Sequence of chain 1.B:
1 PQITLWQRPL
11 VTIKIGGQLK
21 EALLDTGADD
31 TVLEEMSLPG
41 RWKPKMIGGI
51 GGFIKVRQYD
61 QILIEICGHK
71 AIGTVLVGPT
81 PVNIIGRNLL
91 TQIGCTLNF

Sequence of chain 1.A:
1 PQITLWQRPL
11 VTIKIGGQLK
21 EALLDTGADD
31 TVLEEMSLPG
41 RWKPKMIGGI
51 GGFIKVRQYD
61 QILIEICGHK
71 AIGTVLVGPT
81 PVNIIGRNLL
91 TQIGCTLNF

A protein and the small-molecule ligand that binds it are described below.
Small molecule (SMILES): Cc1c(O)cccc1C(=O)N[C@@H](CSc1ccccc1)[C@H](O)CN1C[C@H]2CCCC[C@H]2C[C@H]1C(=O)NC(C)(C)C

Binding-site contacts:
Ligand atom O21 contacts residue ALA28 of chain 1.A at 3.6 Å.
Ligand atom C5 contacts residue ILE84 of chain 1.A at 3.8 Å (hydrophobic).
Ligand atom N7 contacts residue GLY27 of chain 1.B at 3.8 Å.
Ligand atom C82 contacts residue GLY27 of chain 1.A at 3.7 Å.
Ligand atom C6 contacts residue ILE84 of chain 1.A at 3.7 Å (hydrophobic).
Ligand atom C9 contacts residue GLY49 of chain 1.B at 3.8 Å.
Ligand atom C18 contacts residue GLY27 of chain 1.B at 3.6 Å.
Ligand atom C32 contacts residue ASP29 of chain 1.A at 3.4 Å.
Ligand atom C4 contacts residue GLY49 of chain 1.B at 3.7 Å.
Ligand atom C32 contacts residue ASP30 of chain 1.A at 3.5 Å.
Ligand atom O17 contacts residue GLY49 of chain 1.B at 3.8 Å.
Ligand atom C14 contacts residue VAL32 of chain 1.B at 3.8 Å (hydrophobic).
Ligand atom C15 contacts residue ILE47 of chain 1.B at 3.7 Å (hydrophobic).
Ligand atom C15 contacts residue GLY48 of chain 1.B at 3.7 Å.
Ligand atom C23 contacts residue ASP25 of chain 1.B at 3.2 Å.
Ligand atom C9 contacts residue GLY48 of chain 1.B at 3.8 Å.
Ligand atom C19 contacts residue ASP25 of chain 1.B at 3.6 Å.
Ligand atom C4 contacts residue PRO81 of chain 1.A at 3.6 Å (hydrophobic).
Ligand atom S74 contacts residue ILE84 of chain 1.B at 3.4 Å.
Ligand atom C33 contacts residue ASP30 of chain 1.A at 3.7 Å.
Ligand atom C14 contacts residue ILE84 of chain 1.B at 3.8 Å (hydrophobic).
Ligand atom N22 contacts residue GLY27 of chain 1.A at 3.3 Å (h-bond).
Ligand atom C5 contacts residue ILE50 of chain 1.B at 3.6 Å (hydrophobic).
Ligand atom C33 contacts residue ASP29 of chain 1.A at 3.7 Å.
Ligand atom C18 contacts residue ASP25 of chain 1.B at 3.6 Å.
Ligand atom C10 contacts residue ASP25 of chain 1.A at 3.4 Å.
Ligand atom C8 contacts residue GLY27 of chain 1.B at 3.6 Å.
Ligand atom C31 contacts residue ASP29 of chain 1.A at 3.6 Å.
Ligand atom C6 contacts residue ILE50 of chain 1.B at 3.7 Å (hydrophobic).
Ligand atom O38 contacts residue ASP30 of chain 1.A at 2.9 Å (salt-bridge).
Ligand atom C18 contacts residue ASP25 of chain 1.A at 3.7 Å.
Ligand atom C10 contacts residue GLY27 of chain 1.B at 3.5 Å.
Ligand atom C5 contacts residue PRO81 of chain 1.A at 3.8 Å (hydrophobic).
Ligand atom O21 contacts residue ASP25 of chain 1.A at 2.6 Å (salt-bridge).
Ligand atom C19 contacts residue ASP25 of chain 1.A at 3.3 Å.
Ligand atom C4 contacts residue ILE50 of chain 1.B at 3.8 Å (hydrophobic).
Ligand atom O21 contacts residue ASP25 of chain 1.B at 2.8 Å (salt-bridge).
Ligand atom C30 contacts residue GLY27 of chain 1.A at 3.4 Å.
Ligand atom O25 contacts residue GLY49 of chain 1.A at 3.7 Å.
Ligand atom O21 contacts residue GLY27 of chain 1.A at 3.3 Å.